Sequence of chain 1.A:
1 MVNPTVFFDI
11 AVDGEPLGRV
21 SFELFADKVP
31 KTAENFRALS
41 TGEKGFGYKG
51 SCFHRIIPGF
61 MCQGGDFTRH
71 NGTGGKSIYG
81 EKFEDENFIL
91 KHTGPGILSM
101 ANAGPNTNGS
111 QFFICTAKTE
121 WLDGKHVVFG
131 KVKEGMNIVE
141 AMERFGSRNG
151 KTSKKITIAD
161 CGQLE

Binding-site contacts:
Ligand atom C1 contacts residue HIS126 of chain 1.A at 3.8 Å.
Ligand atom N2 contacts residue GLY109 of chain 1.A at 3.7 Å.
Ligand atom C3 contacts residue ASN102 of chain 1.A at 3.8 Å.
Ligand atom N contacts residue ASN102 of chain 1.A at 3.0 Å (h-bond).
Ligand atom C6 contacts residue ASN102 of chain 1.A at 4.2 Å.
Ligand atom C contacts residue PHE113 of chain 1.A at 3.9 Å (hydrophobic).
Ligand atom C7 contacts residue GLN111 of chain 1.A at 3.6 Å.
Ligand atom C2 contacts residue ASN102 of chain 1.A at 4.0 Å.
Ligand atom C6 contacts residue GLY72 of chain 1.A at 3.6 Å.
Ligand atom C12 contacts residue ASN102 of chain 1.A at 3.0 Å.
Ligand atom C10 contacts residue ALA101 of chain 1.A at 3.6 Å (hydrophobic).
Ligand atom C contacts residue PHE60 of chain 1.A at 4.0 Å (hydrophobic).
Ligand atom C4 contacts residue ASN102 of chain 1.A at 3.5 Å.
Ligand atom C4 contacts residue GLN63 of chain 1.A at 4.1 Å.
Ligand atom C11 contacts residue ASN102 of chain 1.A at 3.6 Å.
Ligand atom O contacts residue GLN63 of chain 1.A at 4.1 Å.
Ligand atom C contacts residue ARG55 of chain 1.A at 4.1 Å.
Ligand atom N5 contacts residue ALA103 of chain 1.A at 4.0 Å.
Ligand atom O2 contacts residue GLN63 of chain 1.A at 3.0 Å (h-bond).
Ligand atom C9 contacts residue THR107 of chain 1.A at 4.1 Å.
Ligand atom C10 contacts residue GLN111 of chain 1.A at 4.0 Å.
Ligand atom O1 contacts residue HIS126 of chain 1.A at 3.3 Å.
Ligand atom C12 contacts residue ALA103 of chain 1.A at 3.5 Å (hydrophobic).
Ligand atom C5 contacts residue GLY72 of chain 1.A at 3.2 Å.
Ligand atom C8 contacts residue GLN111 of chain 1.A at 3.8 Å.
Ligand atom O contacts residue HIS126 of chain 1.A at 4.0 Å.
Ligand atom O1 contacts residue ALA101 of chain 1.A at 3.2 Å.
Ligand atom C7 contacts residue GLY72 of chain 1.A at 3.6 Å.
Ligand atom N1 contacts residue ASN102 of chain 1.A at 3.4 Å (h-bond).
Ligand atom O contacts residue ARG55 of chain 1.A at 3.6 Å.
Ligand atom C11 contacts residue ALA101 of chain 1.A at 3.8 Å (hydrophobic).
Ligand atom C1 contacts residue PHE113 of chain 1.A at 3.5 Å (hydrophobic).
Ligand atom N2 contacts residue THR107 of chain 1.A at 3.3 Å (h-bond).
Ligand atom C2 contacts residue HIS126 of chain 1.A at 3.7 Å.
Ligand atom C11 contacts residue GLN111 of chain 1.A at 3.9 Å.
Ligand atom C10 contacts residue ASN102 of chain 1.A at 3.5 Å.
Ligand atom C contacts residue LEU122 of chain 1.A at 4.1 Å (hydrophobic).
Ligand atom C6 contacts residue GLN111 of chain 1.A at 3.6 Å.
Ligand atom O1 contacts residue ASN102 of chain 1.A at 3.0 Å (h-bond).
Ligand atom C9 contacts residue GLN111 of chain 1.A at 4.1 Å.

This small molecule binds to this protein.
Small molecule (SMILES): CCOC(=O)CNC(=O)N(Cc1ccc(N)cc1)Cc1cn(C)nn1